A small-molecule ligand and the protein it binds are described below.
Small molecule (SMILES): CC(=O)N[C@@H]1[C@@H](O)[C@H](O)[C@@H](CO)O[C@H]1O

Binding-site contacts:
Ligand atom C1 contacts residue THR145 of chain 1.B at 3.2 Å.
Ligand atom C7 contacts residue ASN103 of chain 1.B at 4.1 Å.
Ligand atom C1 contacts residue ASN103 of chain 1.B at 1.5 Å.
Ligand atom O5 contacts residue ASN103 of chain 1.B at 2.5 Å (h-bond).
Ligand atom C1 contacts residue THR105 of chain 1.B at 3.9 Å.
Ligand atom N2 contacts residue ASN103 of chain 1.B at 3.3 Å (h-bond).
Ligand atom C8 contacts residue THR143 of chain 1.B at 3.5 Å.
Ligand atom C7 contacts residue THR105 of chain 1.B at 3.7 Å.
Ligand atom C7 contacts residue THR144 of chain 1.B at 4.5 Å.
Ligand atom C3 contacts residue ASN103 of chain 1.B at 4.0 Å.
Ligand atom C3 contacts residue THR105 of chain 1.B at 4.3 Å.
Ligand atom C2 contacts residue THR105 of chain 1.B at 4.0 Å.
Ligand atom C2 contacts residue THR145 of chain 1.B at 3.4 Å.
Ligand atom C8 contacts residue THR105 of chain 1.B at 3.4 Å.
Ligand atom C2 contacts residue ASN103 of chain 1.B at 2.6 Å.
Ligand atom O7 contacts residue ASN103 of chain 1.B at 4.3 Å.
Ligand atom C5 contacts residue ASN103 of chain 1.B at 3.8 Å.
Ligand atom O7 contacts residue THR145 of chain 1.B at 3.6 Å.
Ligand atom C7 contacts residue THR145 of chain 1.B at 3.0 Å.
Ligand atom N2 contacts residue THR105 of chain 1.B at 3.0 Å (h-bond).
Ligand atom C4 contacts residue ASN103 of chain 1.B at 4.4 Å.
Ligand atom C8 contacts residue THR144 of chain 1.B at 3.4 Å.
Ligand atom C8 contacts residue THR145 of chain 1.B at 3.4 Å.
Ligand atom N2 contacts residue THR145 of chain 1.B at 2.8 Å.

Sequence of chain 1.B:
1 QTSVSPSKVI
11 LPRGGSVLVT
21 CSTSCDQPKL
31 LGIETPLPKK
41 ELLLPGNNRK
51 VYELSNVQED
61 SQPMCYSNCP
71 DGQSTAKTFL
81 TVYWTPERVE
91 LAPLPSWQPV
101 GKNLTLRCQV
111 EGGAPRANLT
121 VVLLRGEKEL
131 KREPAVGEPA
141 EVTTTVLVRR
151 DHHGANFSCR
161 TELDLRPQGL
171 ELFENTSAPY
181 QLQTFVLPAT